Sequence of chain 1.D:
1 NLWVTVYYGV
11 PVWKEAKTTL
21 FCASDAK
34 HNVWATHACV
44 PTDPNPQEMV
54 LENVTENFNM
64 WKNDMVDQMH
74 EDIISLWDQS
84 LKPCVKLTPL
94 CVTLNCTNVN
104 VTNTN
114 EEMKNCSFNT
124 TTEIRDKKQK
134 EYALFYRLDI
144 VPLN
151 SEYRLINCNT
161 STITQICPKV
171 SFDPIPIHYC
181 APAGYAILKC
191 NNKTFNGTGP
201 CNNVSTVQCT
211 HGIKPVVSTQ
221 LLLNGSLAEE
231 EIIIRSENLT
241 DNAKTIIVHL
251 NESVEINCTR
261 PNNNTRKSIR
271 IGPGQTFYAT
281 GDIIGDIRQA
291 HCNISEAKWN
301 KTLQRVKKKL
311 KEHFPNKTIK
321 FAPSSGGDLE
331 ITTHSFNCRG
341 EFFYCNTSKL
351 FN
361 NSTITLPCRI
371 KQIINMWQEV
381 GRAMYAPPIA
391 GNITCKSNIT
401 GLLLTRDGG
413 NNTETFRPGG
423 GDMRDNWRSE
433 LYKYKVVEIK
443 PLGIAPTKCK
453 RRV

Binding-site contacts:
Ligand atom C1 contacts residue THR240 of chain 1.D at 3.5 Å.
Ligand atom O5 contacts residue ASP241 of chain 1.D at 4.0 Å.
Ligand atom C2 contacts residue ASN238 of chain 1.D at 2.4 Å.
Ligand atom C7 contacts residue ASN238 of chain 1.D at 3.7 Å.
Ligand atom O5 contacts residue THR240 of chain 1.D at 3.7 Å.
Ligand atom C1 contacts residue ASN238 of chain 1.D at 1.4 Å.
Ligand atom C1 contacts residue ASP241 of chain 1.D at 4.3 Å.
Ligand atom O7 contacts residue ASN238 of chain 1.D at 4.0 Å.
Ligand atom O5 contacts residue ASN238 of chain 1.D at 2.4 Å (h-bond).
Ligand atom C5 contacts residue ASN238 of chain 1.D at 3.7 Å.
Ligand atom C4 contacts residue ASN238 of chain 1.D at 4.2 Å.
Ligand atom C3 contacts residue ASN238 of chain 1.D at 3.8 Å.
Ligand atom C5 contacts residue THR240 of chain 1.D at 4.2 Å.
Ligand atom C8 contacts residue ASN238 of chain 1.D at 4.3 Å.
Ligand atom N2 contacts residue ASN238 of chain 1.D at 2.9 Å (h-bond).

This protein binds this small molecule.
Small molecule (SMILES): CC(=O)N[C@@H]1[C@@H](O)[C@H](O)[C@@H](CO)O[C@H]1O